Binding-site contacts:
Ligand atom N contacts residue HIS46 of chain 1.A at 3.5 Å.
Ligand atom C contacts residue HIS46 of chain 1.A at 3.4 Å.
Ligand atom N contacts residue SO41 of chain 1.D at 4.1 Å.
Ligand atom CA contacts residue HIS46 of chain 1.A at 3.3 Å.
Ligand atom N contacts residue HIS94 of chain 1.A at 3.0 Å (h-bond).
Ligand atom N contacts residue ARG4 of chain 1.B at 3.5 Å.
Ligand atom O contacts residue HIS46 of chain 1.A at 2.9 Å (h-bond).
Ligand atom O contacts residue ILE49 of chain 1.A at 3.8 Å.
Ligand atom N contacts residue HIS46 of chain 1.A at 3.1 Å (h-bond).
Ligand atom N contacts residue TRP218 of chain 1.A at 4.4 Å.
Ligand atom O contacts residue SO41 of chain 1.D at 3.6 Å (h-bond).
Ligand atom O contacts residue HIS46 of chain 1.A at 3.9 Å.
Ligand atom CA contacts residue HIS46 of chain 1.A at 4.3 Å.
Ligand atom CA contacts residue SO41 of chain 1.D at 3.3 Å.
Ligand atom C contacts residue HIS46 of chain 1.A at 3.7 Å.
Ligand atom CA contacts residue HIS94 of chain 1.A at 3.8 Å.
Ligand atom N contacts residue SER217 of chain 1.A at 3.4 Å (h-bond).
Ligand atom CA contacts residue HIS94 of chain 1.A at 3.9 Å.
Ligand atom CA contacts residue ALA3 of chain 1.B at 4.1 Å (hydrophobic).
Ligand atom CA contacts residue ARG4 of chain 1.B at 3.5 Å.
Ligand atom C contacts residue SO41 of chain 1.D at 3.8 Å.
Ligand atom CD1 contacts residue HIS94 of chain 1.A at 4.3 Å.
Ligand atom O contacts residue TYR87 of chain 1.A at 4.3 Å.
Ligand atom C contacts residue HIS94 of chain 1.A at 3.9 Å.
Ligand atom N contacts residue HIS94 of chain 1.A at 2.9 Å (h-bond).

Sequence of chain 1.B:
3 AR

A protein and the small-molecule ligand that binds it are described below.
Small molecule (SMILES): CC(C)C[C@@H](C=O)NC(=O)CN

Sequence of chain 1.A:
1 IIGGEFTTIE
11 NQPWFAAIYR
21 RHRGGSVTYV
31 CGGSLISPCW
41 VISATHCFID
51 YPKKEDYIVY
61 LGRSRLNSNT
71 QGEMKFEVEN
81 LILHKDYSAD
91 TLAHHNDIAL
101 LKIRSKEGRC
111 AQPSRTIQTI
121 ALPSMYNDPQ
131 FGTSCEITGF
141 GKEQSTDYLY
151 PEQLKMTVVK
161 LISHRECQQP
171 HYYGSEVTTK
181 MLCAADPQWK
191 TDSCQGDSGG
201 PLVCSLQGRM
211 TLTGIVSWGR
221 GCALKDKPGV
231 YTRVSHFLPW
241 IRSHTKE